The small molecule below binds the protein below.
Small molecule (SMILES): CC(=CC(=O)O)C=C(C)C[C@H](C)CCCC[C@@H](O)[C@H](C=O)CO

Binding-site contacts:
Ligand atom C8 contacts residue CYS116 of chain 1.B at 1.7 Å (hydrophobic).
Ligand atom C1 contacts residue SER313 of chain 1.B at 3.5 Å.
Ligand atom O5 contacts residue PHE190 of chain 1.B at 3.1 Å.
Ligand atom C21 contacts residue THR157 of chain 1.B at 3.9 Å.
Ligand atom C1 contacts residue CYS116 of chain 1.B at 2.7 Å (hydrophobic).
Ligand atom C8 contacts residue HIS238 of chain 1.B at 3.6 Å.
Ligand atom C7 contacts residue GLY153 of chain 1.B at 4.0 Å.
Ligand atom O2 contacts residue SER313 of chain 1.B at 3.1 Å (h-bond).
Ligand atom C11 contacts residue PHE190 of chain 1.B at 3.7 Å (hydrophobic).
Ligand atom O5 contacts residue CYS116 of chain 1.B at 3.5 Å (h-bond).
Ligand atom C9 contacts residue GLY153 of chain 1.B at 3.2 Å.
Ligand atom C20 contacts residue PRO240 of chain 1.B at 3.7 Å (hydrophobic).
Ligand atom C4 contacts residue CYS116 of chain 1.B at 3.0 Å (hydrophobic).
Ligand atom O2 contacts residue CYS116 of chain 1.B at 2.5 Å (h-bond).
Ligand atom C14 contacts residue GLY154 of chain 1.B at 4.0 Å.
Ligand atom O5 contacts residue GLU84 of chain 1.B at 2.7 Å (salt-bridge).
Ligand atom C3 contacts residue GLY153 of chain 1.B at 4.0 Å.
Ligand atom O5 contacts residue ALA115 of chain 1.B at 3.4 Å.
Ligand atom O1 contacts residue ILE42 of chain 1.B at 3.8 Å.
Ligand atom C11 contacts residue TYR148 of chain 1.B at 3.0 Å (hydrophobic).
Ligand atom C7 contacts residue GLY154 of chain 1.B at 3.3 Å.
Ligand atom C6 contacts residue GLY153 of chain 1.B at 3.5 Å.
Ligand atom C10 contacts residue PHE190 of chain 1.B at 3.7 Å (hydrophobic).
Ligand atom C2 contacts residue CYS116 of chain 1.B at 3.4 Å (hydrophobic).
Ligand atom O2 contacts residue ALA115 of chain 1.B at 3.7 Å.
Ligand atom C21 contacts residue GLY153 of chain 1.B at 3.0 Å.
Ligand atom C4 contacts residue PHE190 of chain 1.B at 3.5 Å (hydrophobic).
Ligand atom C4 contacts residue GLU84 of chain 1.B at 3.3 Å.
Ligand atom O2 contacts residue GLY312 of chain 1.B at 3.3 Å.
Ligand atom C4 contacts residue TYR282 of chain 1.B at 3.8 Å (hydrophobic).
Ligand atom C20 contacts residue TYR148 of chain 1.B at 3.9 Å (hydrophobic).
Ligand atom C2 contacts residue HIS238 of chain 1.B at 3.8 Å.
Ligand atom O6 contacts residue HIS238 of chain 1.B at 2.7 Å (h-bond).
Ligand atom C10 contacts residue TYR148 of chain 1.B at 2.6 Å (hydrophobic).
Ligand atom O6 contacts residue CYS116 of chain 1.B at 3.5 Å (h-bond).
Ligand atom C13 contacts residue ASN207 of chain 1.B at 3.2 Å.
Ligand atom O4 contacts residue GLY153 of chain 1.B at 3.8 Å.
Ligand atom O2 contacts residue TYR311 of chain 1.B at 3.4 Å (h-bond).
Ligand atom C21 contacts residue ILE42 of chain 1.B at 3.8 Å (hydrophobic).
Ligand atom O2 contacts residue HIS238 of chain 1.B at 3.9 Å.

Sequence of chain 1.B:
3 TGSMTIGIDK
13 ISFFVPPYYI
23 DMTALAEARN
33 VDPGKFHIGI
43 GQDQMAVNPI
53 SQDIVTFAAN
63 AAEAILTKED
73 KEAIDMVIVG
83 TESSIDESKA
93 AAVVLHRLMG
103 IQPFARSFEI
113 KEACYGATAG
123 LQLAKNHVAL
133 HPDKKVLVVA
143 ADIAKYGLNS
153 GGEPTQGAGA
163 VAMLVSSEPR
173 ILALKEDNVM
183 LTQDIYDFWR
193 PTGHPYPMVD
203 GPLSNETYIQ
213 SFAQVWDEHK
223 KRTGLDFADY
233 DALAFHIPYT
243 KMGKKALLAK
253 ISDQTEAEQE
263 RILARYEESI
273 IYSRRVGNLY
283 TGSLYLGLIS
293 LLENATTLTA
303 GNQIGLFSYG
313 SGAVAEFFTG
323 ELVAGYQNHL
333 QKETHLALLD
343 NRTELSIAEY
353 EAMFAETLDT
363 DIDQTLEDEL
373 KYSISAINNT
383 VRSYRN